Binding-site contacts:
Ligand atom C20 contacts residue TYR230 of chain 1.C at 3.7 Å (hydrophobic).
Ligand atom N21 contacts residue TYR230 of chain 1.C at 3.9 Å.
Ligand atom N19 contacts residue TYR230 of chain 1.C at 3.6 Å.
Ligand atom C16 contacts residue TYR168 of chain 1.C at 3.9 Å (hydrophobic).
Ligand atom C04 contacts residue ARG273 of chain 1.C at 3.6 Å.
Ligand atom C23 contacts residue TRP167 of chain 1.C at 3.6 Å (hydrophobic).
Ligand atom C26 contacts residue TYR311 of chain 1.D at 3.8 Å (hydrophobic).
Ligand atom C15 contacts residue ARG169 of chain 1.C at 3.4 Å.
Ligand atom C25 contacts residue TYR311 of chain 1.D at 3.5 Å (hydrophobic).
Ligand atom N24 contacts residue TRP260 of chain 1.D at 3.3 Å (h-bond).
Ligand atom CL01 contacts residue ILE148 of chain 1.C at 3.6 Å.
Ligand atom C16 contacts residue TRP167 of chain 1.C at 3.2 Å (hydrophobic).
Ligand atom C11 contacts residue TYR230 of chain 1.C at 3.9 Å (hydrophobic).
Ligand atom C22 contacts residue TRP260 of chain 1.D at 3.6 Å (hydrophobic).
Ligand atom C20 contacts residue TRP167 of chain 1.C at 3.9 Å (hydrophobic).
Ligand atom C17 contacts residue TRP167 of chain 1.C at 3.4 Å (hydrophobic).
Ligand atom CL01 contacts residue SER283 of chain 1.C at 2.8 Å.
Ligand atom C03 contacts residue ASP281 of chain 1.C at 3.9 Å.
Ligand atom C27 contacts residue ILE305 of chain 1.D at 3.6 Å (hydrophobic).
Ligand atom C25 contacts residue TRP260 of chain 1.D at 3.2 Å (hydrophobic).
Ligand atom C17 contacts residue TYR168 of chain 1.C at 3.6 Å (hydrophobic).
Ligand atom C22 contacts residue TRP167 of chain 1.C at 3.6 Å (hydrophobic).
Ligand atom C14 contacts residue ARG169 of chain 1.C at 3.2 Å.
Ligand atom C16 contacts residue ARG169 of chain 1.C at 3.7 Å.
Ligand atom C14 contacts residue ILE148 of chain 1.C at 3.9 Å (hydrophobic).
Ligand atom C15 contacts residue ASP146 of chain 1.C at 3.3 Å.
Ligand atom C07 contacts residue ARG169 of chain 1.C at 3.7 Å.
Ligand atom C10 contacts residue TYR311 of chain 1.D at 3.8 Å (hydrophobic).
Ligand atom C26 contacts residue TYR230 of chain 1.C at 3.9 Å (hydrophobic).
Ligand atom C26 contacts residue TRP260 of chain 1.D at 3.1 Å (hydrophobic).
Ligand atom C02 contacts residue ILE148 of chain 1.C at 3.3 Å (hydrophobic).
Ligand atom C15 contacts residue ILE148 of chain 1.C at 3.8 Å (hydrophobic).
Ligand atom C27 contacts residue ILE148 of chain 1.C at 3.8 Å (hydrophobic).
Ligand atom C03 contacts residue ILE148 of chain 1.C at 3.5 Å (hydrophobic).
Ligand atom N19 contacts residue TRP167 of chain 1.C at 3.8 Å.
Ligand atom CL01 contacts residue ILE284 of chain 1.C at 3.8 Å.
Ligand atom C14 contacts residue ASP146 of chain 1.C at 3.8 Å.
Ligand atom C13 contacts residue ARG169 of chain 1.C at 3.8 Å.
Ligand atom C02 contacts residue ILE305 of chain 1.D at 3.4 Å (hydrophobic).
Ligand atom CL01 contacts residue ILE305 of chain 1.D at 3.5 Å.

The small molecule below binds the protein below.
Small molecule (SMILES): Clc1cccc(Cn2ccc3c(N4CCNCC4)nc4ccccc4c32)c1

Sequence of chain 1.D:
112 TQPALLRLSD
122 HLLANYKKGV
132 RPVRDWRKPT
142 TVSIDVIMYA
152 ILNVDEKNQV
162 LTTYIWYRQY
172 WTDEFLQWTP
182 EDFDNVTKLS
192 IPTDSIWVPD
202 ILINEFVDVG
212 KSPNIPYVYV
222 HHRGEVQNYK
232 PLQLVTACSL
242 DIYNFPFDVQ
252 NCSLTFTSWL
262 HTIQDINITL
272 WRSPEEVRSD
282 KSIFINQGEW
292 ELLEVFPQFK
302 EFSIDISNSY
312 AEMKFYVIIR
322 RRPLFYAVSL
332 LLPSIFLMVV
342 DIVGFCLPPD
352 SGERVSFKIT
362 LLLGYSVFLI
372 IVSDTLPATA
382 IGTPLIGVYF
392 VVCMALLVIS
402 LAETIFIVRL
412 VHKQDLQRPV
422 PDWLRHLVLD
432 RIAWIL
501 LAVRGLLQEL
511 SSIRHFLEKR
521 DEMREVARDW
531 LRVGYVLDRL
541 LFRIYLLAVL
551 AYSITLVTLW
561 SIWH

Sequence of chain 1.C:
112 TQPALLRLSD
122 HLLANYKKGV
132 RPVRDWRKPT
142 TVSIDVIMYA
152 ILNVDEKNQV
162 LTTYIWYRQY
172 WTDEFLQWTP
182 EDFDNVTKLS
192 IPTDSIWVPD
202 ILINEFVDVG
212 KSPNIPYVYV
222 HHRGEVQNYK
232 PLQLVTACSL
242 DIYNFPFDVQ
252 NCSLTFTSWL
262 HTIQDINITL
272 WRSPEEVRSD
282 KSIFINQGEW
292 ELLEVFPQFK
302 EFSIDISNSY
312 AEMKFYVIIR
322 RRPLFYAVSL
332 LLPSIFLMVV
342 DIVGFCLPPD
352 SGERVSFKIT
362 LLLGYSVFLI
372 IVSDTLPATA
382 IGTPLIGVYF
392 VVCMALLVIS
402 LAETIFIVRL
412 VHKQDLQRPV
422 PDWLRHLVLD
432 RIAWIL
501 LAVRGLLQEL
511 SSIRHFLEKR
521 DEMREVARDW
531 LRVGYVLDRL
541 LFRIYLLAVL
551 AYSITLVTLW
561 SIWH